Sequence of chain 1.C:
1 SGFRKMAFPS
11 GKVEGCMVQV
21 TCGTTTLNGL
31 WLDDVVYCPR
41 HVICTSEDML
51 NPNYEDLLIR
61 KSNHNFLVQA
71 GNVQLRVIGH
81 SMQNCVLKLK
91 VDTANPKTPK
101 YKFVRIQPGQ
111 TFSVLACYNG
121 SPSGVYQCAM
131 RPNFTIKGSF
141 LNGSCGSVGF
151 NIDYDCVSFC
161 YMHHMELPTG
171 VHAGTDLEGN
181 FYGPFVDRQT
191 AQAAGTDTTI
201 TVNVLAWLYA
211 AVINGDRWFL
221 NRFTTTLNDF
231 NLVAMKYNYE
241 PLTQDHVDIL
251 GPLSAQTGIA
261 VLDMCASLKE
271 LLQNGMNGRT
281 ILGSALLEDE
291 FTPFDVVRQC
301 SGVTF

Sequence of chain 1.D:
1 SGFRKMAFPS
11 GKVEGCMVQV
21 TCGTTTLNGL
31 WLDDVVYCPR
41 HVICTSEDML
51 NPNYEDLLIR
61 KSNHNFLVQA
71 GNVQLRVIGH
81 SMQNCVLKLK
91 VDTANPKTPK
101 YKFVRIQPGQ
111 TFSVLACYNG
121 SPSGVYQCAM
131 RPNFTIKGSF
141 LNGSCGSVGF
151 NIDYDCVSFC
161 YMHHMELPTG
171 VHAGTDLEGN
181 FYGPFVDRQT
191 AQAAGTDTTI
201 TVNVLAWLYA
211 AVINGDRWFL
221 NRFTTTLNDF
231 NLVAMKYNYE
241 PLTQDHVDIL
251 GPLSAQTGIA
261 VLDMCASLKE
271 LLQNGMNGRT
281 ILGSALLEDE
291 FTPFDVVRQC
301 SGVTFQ

The protein below binds the small molecule below.
Small molecule (SMILES): CN(C)c1ccc(N(Cc2cc(Cl)cs2)C(=O)Cc2cncc3ccccc23)cc1

Binding-site contacts:
Ligand atom C12 contacts residue MET49 of chain 1.C at 3.6 Å (hydrophobic).
Ligand atom CL01 contacts residue ASP187 of chain 1.C at 3.4 Å.
Ligand atom C05 contacts residue HIS41 of chain 1.C at 3.8 Å.
Ligand atom O01 contacts residue MET165 of chain 1.C at 3.4 Å.
Ligand atom C09 contacts residue HIS164 of chain 1.C at 3.5 Å.
Ligand atom C4 contacts residue THR25 of chain 1.C at 3.7 Å.
Ligand atom S01 contacts residue GLN189 of chain 1.C at 3.6 Å.
Ligand atom S01 contacts residue MET49 of chain 1.C at 3.8 Å.
Ligand atom C18 contacts residue MET49 of chain 1.C at 3.7 Å (hydrophobic).
Ligand atom C03 contacts residue LEU141 of chain 1.C at 3.8 Å (hydrophobic).
Ligand atom C12 contacts residue ASP187 of chain 1.C at 3.7 Å.
Ligand atom C10 contacts residue GLU166 of chain 1.C at 3.6 Å.
Ligand atom O01 contacts residue GLU166 of chain 1.C at 3.0 Å (salt-bridge).
Ligand atom S01 contacts residue MET165 of chain 1.C at 3.6 Å.
Ligand atom C11 contacts residue HIS163 of chain 1.C at 3.4 Å.
Ligand atom S01 contacts residue ARG188 of chain 1.C at 3.4 Å (salt-bridge).
Ligand atom C18 contacts residue MET165 of chain 1.C at 3.5 Å (hydrophobic).
Ligand atom CL01 contacts residue HIS164 of chain 1.C at 3.7 Å.
Ligand atom C10 contacts residue PHE140 of chain 1.C at 3.4 Å (hydrophobic).
Ligand atom C12 contacts residue ARG188 of chain 1.C at 3.2 Å.
Ligand atom C4 contacts residue CYS44 of chain 1.C at 3.5 Å (hydrophobic).
Ligand atom C4 contacts residue HIS41 of chain 1.C at 3.2 Å.
Ligand atom C03 contacts residue PHE140 of chain 1.C at 3.8 Å (hydrophobic).
Ligand atom C23 contacts residue GLN189 of chain 1.C at 3.3 Å.
Ligand atom C03 contacts residue GLU166 of chain 1.C at 3.5 Å.
Ligand atom C12 contacts residue MET165 of chain 1.C at 3.5 Å (hydrophobic).
Ligand atom C03 contacts residue ASN142 of chain 1.C at 3.7 Å.
Ligand atom C2 contacts residue SER46 of chain 1.C at 3.7 Å.
Ligand atom C07 contacts residue HIS41 of chain 1.C at 3.7 Å.
Ligand atom C11 contacts residue CYS145 of chain 1.C at 3.8 Å (hydrophobic).
Ligand atom C10 contacts residue LEU141 of chain 1.C at 3.6 Å (hydrophobic).
Ligand atom N01 contacts residue SER144 of chain 1.C at 3.6 Å.
Ligand atom CL01 contacts residue HIS41 of chain 1.C at 3.7 Å.
Ligand atom C11 contacts residue GLU166 of chain 1.C at 3.7 Å.
Ligand atom C09 contacts residue MET165 of chain 1.C at 3.3 Å (hydrophobic).
Ligand atom N01 contacts residue HIS163 of chain 1.C at 2.9 Å (h-bond).
Ligand atom C12 contacts residue VAL186 of chain 1.C at 3.7 Å (hydrophobic).
Ligand atom CL01 contacts residue MET165 of chain 1.C at 3.8 Å.
Ligand atom C04 contacts residue ASN142 of chain 1.C at 3.6 Å.
Ligand atom C13 contacts residue GLU166 of chain 1.C at 3.7 Å.